The small molecule below binds the protein below.
Small molecule (SMILES): CC(=O)N[C@H]1[C@H](O[C@H]2[C@H](O)[C@@H](NC(C)=O)CO[C@@H]2CO)O[C@H](CO)[C@@H](O)[C@@H]1O

Binding-site contacts:
Ligand atom C1 contacts residue ASN154 of chain 42.A at 2.6 Å.
Ligand atom O5 contacts residue ASN154 of chain 42.A at 3.7 Å.
Ligand atom O7 contacts residue ASN154 of chain 42.A at 1.3 Å (h-bond).
Ligand atom O7 contacts residue THR156 of chain 42.A at 4.2 Å.
Ligand atom C7 contacts residue GLY150 of chain 42.A at 4.5 Å.
Ligand atom C7 contacts residue ASN154 of chain 42.A at 1.9 Å.
Ligand atom C2 contacts residue ASN154 of chain 42.A at 2.9 Å.
Ligand atom C3 contacts residue ASN154 of chain 42.A at 4.3 Å.
Ligand atom C6 contacts residue THR156 of chain 42.A at 4.2 Å.
Ligand atom C1 contacts residue THR156 of chain 42.A at 4.1 Å.
Ligand atom C7 contacts residue VAL153 of chain 42.A at 4.0 Å (hydrophobic).
Ligand atom O5 contacts residue THR156 of chain 42.A at 3.9 Å.
Ligand atom C5 contacts residue THR156 of chain 42.A at 3.7 Å.
Ligand atom O7 contacts residue GLY150 of chain 42.A at 4.2 Å.
Ligand atom O7 contacts residue VAL153 of chain 42.A at 2.8 Å (h-bond).
Ligand atom N2 contacts residue ASN154 of chain 42.A at 2.2 Å (h-bond).
Ligand atom C8 contacts residue ASN154 of chain 42.A at 3.4 Å.
Ligand atom C8 contacts residue GLY150 of chain 42.A at 4.3 Å.

Sequence of chain 42.A:
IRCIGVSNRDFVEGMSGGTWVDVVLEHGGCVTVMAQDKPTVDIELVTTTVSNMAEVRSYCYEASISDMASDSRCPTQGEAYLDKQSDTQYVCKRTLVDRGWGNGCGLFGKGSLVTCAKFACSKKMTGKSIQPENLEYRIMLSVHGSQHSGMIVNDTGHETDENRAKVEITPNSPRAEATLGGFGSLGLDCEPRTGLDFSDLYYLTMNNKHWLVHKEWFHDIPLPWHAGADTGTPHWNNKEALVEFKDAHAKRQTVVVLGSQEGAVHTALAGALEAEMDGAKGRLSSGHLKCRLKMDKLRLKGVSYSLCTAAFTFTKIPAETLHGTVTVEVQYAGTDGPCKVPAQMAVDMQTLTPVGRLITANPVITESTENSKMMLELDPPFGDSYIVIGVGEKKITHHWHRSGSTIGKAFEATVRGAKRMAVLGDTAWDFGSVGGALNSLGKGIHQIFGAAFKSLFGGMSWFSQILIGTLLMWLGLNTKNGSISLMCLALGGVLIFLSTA